Sequence of chain 55.E:
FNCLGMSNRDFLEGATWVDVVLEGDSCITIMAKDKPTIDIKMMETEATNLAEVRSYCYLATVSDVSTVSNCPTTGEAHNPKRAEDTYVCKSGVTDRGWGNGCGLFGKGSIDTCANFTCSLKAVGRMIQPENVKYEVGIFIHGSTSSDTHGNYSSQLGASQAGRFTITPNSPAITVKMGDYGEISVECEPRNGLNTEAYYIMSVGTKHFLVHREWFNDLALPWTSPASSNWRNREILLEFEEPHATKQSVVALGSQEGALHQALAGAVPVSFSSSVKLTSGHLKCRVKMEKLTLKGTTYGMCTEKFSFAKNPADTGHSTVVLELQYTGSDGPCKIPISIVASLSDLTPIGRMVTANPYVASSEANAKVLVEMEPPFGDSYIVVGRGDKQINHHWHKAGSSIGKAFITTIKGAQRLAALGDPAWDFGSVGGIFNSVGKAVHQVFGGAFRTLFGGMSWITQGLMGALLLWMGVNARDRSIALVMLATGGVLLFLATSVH

Binding-site contacts:
Ligand atom O7 contacts residue ASN154 of chain 55.E at 3.5 Å (h-bond).
Ligand atom C1 contacts residue SER156 of chain 55.E at 4.0 Å.
Ligand atom C2 contacts residue ASN154 of chain 55.E at 2.5 Å.
Ligand atom O5 contacts residue SER157 of chain 55.E at 4.0 Å.
Ligand atom C1 contacts residue ASN154 of chain 55.E at 1.4 Å.
Ligand atom C4 contacts residue ASN154 of chain 55.E at 4.2 Å.
Ligand atom C8 contacts residue ASN154 of chain 55.E at 3.7 Å.
Ligand atom C1 contacts residue SER157 of chain 55.E at 4.3 Å.
Ligand atom N2 contacts residue ASN154 of chain 55.E at 2.8 Å (h-bond).
Ligand atom C3 contacts residue ASN154 of chain 55.E at 3.8 Å.
Ligand atom C7 contacts residue ASN154 of chain 55.E at 3.3 Å.
Ligand atom O6 contacts residue SER157 of chain 55.E at 4.2 Å.
Ligand atom C5 contacts residue ASN154 of chain 55.E at 3.6 Å.
Ligand atom O5 contacts residue ASN154 of chain 55.E at 2.4 Å (h-bond).

A small-molecule ligand and the protein it binds are described below.
Small molecule (SMILES): CC(=O)N[C@@H]1[C@@H](O)[C@H](O)[C@@H](CO)O[C@H]1O